Sequence of chain 2.B:
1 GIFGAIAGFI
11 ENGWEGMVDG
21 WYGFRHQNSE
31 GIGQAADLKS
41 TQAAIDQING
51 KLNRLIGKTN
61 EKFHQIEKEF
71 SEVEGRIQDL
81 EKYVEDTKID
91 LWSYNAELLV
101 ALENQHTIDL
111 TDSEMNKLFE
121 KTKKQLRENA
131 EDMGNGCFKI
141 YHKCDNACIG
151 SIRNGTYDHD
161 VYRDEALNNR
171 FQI

This small molecule binds to this protein.
Small molecule (SMILES): CC(=O)N[C@H]1[C@H](O[C@H]2[C@H](O)[C@@H](NC(C)=O)CO[C@@H]2CO)O[C@H](CO)[C@@H](O)[C@@H]1O

Binding-site contacts:
Ligand atom C2 contacts residue ASN277 of chain 2.A at 2.5 Å.
Ligand atom C3 contacts residue ASN277 of chain 2.A at 3.8 Å.
Ligand atom C3 contacts residue VAL289 of chain 2.A at 4.2 Å (hydrophobic).
Ligand atom C7 contacts residue VAL289 of chain 2.A at 4.5 Å (hydrophobic).
Ligand atom C1 contacts residue ASN290 of chain 2.A at 4.2 Å.
Ligand atom C5 contacts residue ASN290 of chain 2.A at 4.0 Å.
Ligand atom C8 contacts residue SER37 of chain 2.A at 3.8 Å.
Ligand atom C2 contacts residue VAL289 of chain 2.A at 4.1 Å (hydrophobic).
Ligand atom N2 contacts residue ASN277 of chain 2.A at 2.9 Å (h-bond).
Ligand atom C6 contacts residue GLU69 of chain 2.B at 4.2 Å.
Ligand atom C8 contacts residue ASN277 of chain 2.A at 4.4 Å.
Ligand atom C6 contacts residue ASN290 of chain 2.A at 4.1 Å.
Ligand atom C4 contacts residue ASN277 of chain 2.A at 4.3 Å.
Ligand atom O5 contacts residue ASN277 of chain 2.A at 2.4 Å (h-bond).
Ligand atom O7 contacts residue ASN277 of chain 2.A at 3.1 Å (h-bond).
Ligand atom C8 contacts residue VAL289 of chain 2.A at 4.1 Å (hydrophobic).
Ligand atom C8 contacts residue GLU69 of chain 2.B at 4.4 Å.
Ligand atom N2 contacts residue VAL289 of chain 2.A at 3.7 Å.
Ligand atom C5 contacts residue ASN277 of chain 2.A at 3.6 Å.
Ligand atom C7 contacts residue ASN277 of chain 2.A at 3.2 Å.
Ligand atom C1 contacts residue VAL289 of chain 2.A at 3.7 Å (hydrophobic).
Ligand atom O5 contacts residue ASN290 of chain 2.A at 3.9 Å.
Ligand atom C1 contacts residue ASN277 of chain 2.A at 1.4 Å.

Sequence of chain 2.A:
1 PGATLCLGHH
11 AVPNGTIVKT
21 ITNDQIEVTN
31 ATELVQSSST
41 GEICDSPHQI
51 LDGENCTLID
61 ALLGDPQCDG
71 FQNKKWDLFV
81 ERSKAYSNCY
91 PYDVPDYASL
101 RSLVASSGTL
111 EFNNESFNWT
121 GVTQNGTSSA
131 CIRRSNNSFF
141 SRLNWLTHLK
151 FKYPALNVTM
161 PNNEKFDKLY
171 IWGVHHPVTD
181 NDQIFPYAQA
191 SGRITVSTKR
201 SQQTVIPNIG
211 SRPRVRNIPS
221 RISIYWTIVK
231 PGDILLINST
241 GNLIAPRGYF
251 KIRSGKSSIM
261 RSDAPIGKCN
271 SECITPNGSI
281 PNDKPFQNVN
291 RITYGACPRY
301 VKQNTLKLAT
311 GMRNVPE